Binding-site contacts:
Ligand atom PB contacts residue MG1 of chain 1.JB at 2.8 Å.
Ligand atom O2B contacts residue LYS458 of chain 1.L at 3.5 Å (salt-bridge).
Ligand atom C8 contacts residue GLU460 of chain 1.L at 3.0 Å.
Ligand atom N9 contacts residue GLY457 of chain 1.L at 3.6 Å.
Ligand atom C6 contacts residue GLN420 of chain 1.L at 3.5 Å.
Ligand atom N3 contacts residue VAL456 of chain 1.L at 3.2 Å.
Ligand atom N1 contacts residue VAL456 of chain 1.L at 3.2 Å (h-bond).
Ligand atom O2B contacts residue MG1 of chain 1.JB at 2.5 Å.
Ligand atom N7 contacts residue GLU460 of chain 1.L at 3.5 Å.
Ligand atom O3A contacts residue MG1 of chain 1.JB at 3.5 Å.
Ligand atom C4 contacts residue VAL456 of chain 1.L at 3.4 Å (hydrophobic).
Ligand atom C6 contacts residue ILE418 of chain 1.L at 3.4 Å (hydrophobic).
Ligand atom O3B contacts residue THR459 of chain 1.L at 3.3 Å.
Ligand atom C4' contacts residue VAL658 of chain 1.L at 3.7 Å (hydrophobic).
Ligand atom O2B contacts residue THR454 of chain 1.L at 2.4 Å (h-bond).
Ligand atom N3 contacts residue GLY457 of chain 1.L at 3.3 Å (h-bond).
Ligand atom O4' contacts residue VAL658 of chain 1.L at 3.5 Å.
Ligand atom C5 contacts residue VAL456 of chain 1.L at 3.5 Å (hydrophobic).
Ligand atom O4' contacts residue GLY457 of chain 1.L at 3.0 Å (h-bond).
Ligand atom S1G contacts residue MG1 of chain 1.JB at 3.1 Å.
Ligand atom S1G contacts residue LYS458 of chain 1.L at 3.5 Å.
Ligand atom N6 contacts residue GLN420 of chain 1.L at 3.2 Å (h-bond).
Ligand atom C2' contacts residue GLU460 of chain 1.L at 3.1 Å.
Ligand atom C2 contacts residue VAL456 of chain 1.L at 3.1 Å (hydrophobic).
Ligand atom N7 contacts residue ILE418 of chain 1.L at 3.5 Å (h-bond).
Ligand atom O3B contacts residue MG1 of chain 1.JB at 2.2 Å.
Ligand atom N7 contacts residue VAL417 of chain 1.L at 3.8 Å.
Ligand atom C6 contacts residue VAL456 of chain 1.L at 3.4 Å (hydrophobic).
Ligand atom N1 contacts residue GLN420 of chain 1.L at 3.5 Å (h-bond).
Ligand atom C5' contacts residue GLY457 of chain 1.L at 3.4 Å.
Ligand atom PG contacts residue MG1 of chain 1.JB at 3.2 Å.
Ligand atom C1' contacts residue GLY457 of chain 1.L at 3.7 Å.
Ligand atom O2G contacts residue THR454 of chain 1.L at 3.1 Å.
Ligand atom O2' contacts residue GLU460 of chain 1.L at 3.0 Å (salt-bridge).
Ligand atom N6 contacts residue ILE418 of chain 1.L at 2.2 Å (h-bond).
Ligand atom C4 contacts residue GLY457 of chain 1.L at 3.5 Å.
Ligand atom S1G contacts residue THR454 of chain 1.L at 3.5 Å.
Ligand atom O2B contacts residue GLY455 of chain 1.L at 3.8 Å.
Ligand atom C4' contacts residue GLY457 of chain 1.L at 3.7 Å.
Ligand atom C1' contacts residue ILE618 of chain 1.L at 3.6 Å (hydrophobic).

A small-molecule ligand and the protein it binds are described below.
Small molecule (SMILES): Nc1ncnc2c1ncn2[C@@H]1O[C@H](COP(=O)(O)OP(=O)(O)OP(O)(O)=S)[C@@H](O)[C@H]1O

Sequence of chain 1.L:
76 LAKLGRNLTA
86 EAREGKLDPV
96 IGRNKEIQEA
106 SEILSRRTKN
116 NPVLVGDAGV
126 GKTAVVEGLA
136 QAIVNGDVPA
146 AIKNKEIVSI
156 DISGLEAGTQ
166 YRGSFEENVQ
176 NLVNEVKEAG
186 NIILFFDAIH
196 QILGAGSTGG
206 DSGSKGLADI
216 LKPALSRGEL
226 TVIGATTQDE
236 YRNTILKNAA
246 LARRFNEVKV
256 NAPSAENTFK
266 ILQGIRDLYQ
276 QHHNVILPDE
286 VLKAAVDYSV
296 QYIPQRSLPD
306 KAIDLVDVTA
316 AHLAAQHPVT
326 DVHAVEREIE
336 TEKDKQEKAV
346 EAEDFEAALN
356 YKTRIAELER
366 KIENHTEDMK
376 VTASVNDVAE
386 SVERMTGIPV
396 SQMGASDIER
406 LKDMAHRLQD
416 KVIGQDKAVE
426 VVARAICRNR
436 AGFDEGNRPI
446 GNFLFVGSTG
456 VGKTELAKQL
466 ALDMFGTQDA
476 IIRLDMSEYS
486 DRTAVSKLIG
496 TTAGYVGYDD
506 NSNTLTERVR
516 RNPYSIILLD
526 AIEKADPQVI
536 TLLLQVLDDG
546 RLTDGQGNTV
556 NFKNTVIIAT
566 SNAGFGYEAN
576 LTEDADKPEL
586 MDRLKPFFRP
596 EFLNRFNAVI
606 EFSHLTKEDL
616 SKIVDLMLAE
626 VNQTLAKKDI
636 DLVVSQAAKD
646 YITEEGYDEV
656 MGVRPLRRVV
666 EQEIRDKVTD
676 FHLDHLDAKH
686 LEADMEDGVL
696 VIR